Sequence of chain 1.A:
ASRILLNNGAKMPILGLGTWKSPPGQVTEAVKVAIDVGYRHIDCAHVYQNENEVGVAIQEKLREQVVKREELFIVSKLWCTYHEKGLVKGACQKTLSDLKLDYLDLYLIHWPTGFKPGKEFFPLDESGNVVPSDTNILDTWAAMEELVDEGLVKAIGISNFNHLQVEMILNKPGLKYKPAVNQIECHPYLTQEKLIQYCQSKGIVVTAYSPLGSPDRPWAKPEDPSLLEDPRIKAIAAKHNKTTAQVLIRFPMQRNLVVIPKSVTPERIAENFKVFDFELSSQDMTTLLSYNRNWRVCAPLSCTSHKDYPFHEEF

A small-molecule ligand and the protein it binds are described below.
Small molecule (SMILES): O=C(O)Cn1ccc(=O)n(Cc2nc3cc(Cl)ccc3s2)c1=O

Binding-site contacts:
Ligand atom C10 contacts residue TRP112 of chain 1.A at 3.4 Å (hydrophobic).
Ligand atom C13 contacts residue TRP112 of chain 1.A at 3.5 Å (hydrophobic).
Ligand atom O1 contacts residue CYS299 of chain 1.A at 3.2 Å (h-bond).
Ligand atom CL contacts residue THR114 of chain 1.A at 3.7 Å.
Ligand atom C1 contacts residue TRP112 of chain 1.A at 3.4 Å (hydrophobic).
Ligand atom C1 contacts residue PRO301 of chain 1.A at 3.5 Å (hydrophobic).
Ligand atom C13 contacts residue PHE116 of chain 1.A at 3.7 Å (hydrophobic).
Ligand atom O2 contacts residue HIS111 of chain 1.A at 2.7 Å (h-bond).
Ligand atom C14 contacts residue CYS304 of chain 1.A at 3.7 Å (hydrophobic).
Ligand atom N contacts residue PRO301 of chain 1.A at 3.1 Å.
Ligand atom S contacts residue PHE123 of chain 1.A at 3.8 Å.
Ligand atom C6 contacts residue TYR49 of chain 1.A at 3.7 Å (hydrophobic).
Ligand atom C15 contacts residue TRP112 of chain 1.A at 3.3 Å (hydrophobic).
Ligand atom N2 contacts residue TRP220 of chain 1.A at 3.4 Å.
Ligand atom O4 contacts residue TRP220 of chain 1.A at 3.6 Å.
Ligand atom C3 contacts residue TRP220 of chain 1.A at 3.4 Å (hydrophobic).
Ligand atom C2 contacts residue TRP112 of chain 1.A at 3.6 Å (hydrophobic).
Ligand atom N3 contacts residue TRP21 of chain 1.A at 3.3 Å.
Ligand atom C14 contacts residue TRP112 of chain 1.A at 3.3 Å (hydrophobic).
Ligand atom CL contacts residue CYS304 of chain 1.A at 3.7 Å.
Ligand atom C12 contacts residue TRP112 of chain 1.A at 3.5 Å (hydrophobic).
Ligand atom O1 contacts residue TRP112 of chain 1.A at 3.7 Å.
Ligand atom CL contacts residue PRO311 of chain 1.A at 3.7 Å.
Ligand atom C5 contacts residue TRP21 of chain 1.A at 3.4 Å (hydrophobic).
Ligand atom CL contacts residue TYR310 of chain 1.A at 3.6 Å.
Ligand atom C7 contacts residue TRP21 of chain 1.A at 3.4 Å (hydrophobic).
Ligand atom C8 contacts residue PHE123 of chain 1.A at 3.8 Å (hydrophobic).
Ligand atom O3 contacts residue HIS111 of chain 1.A at 3.1 Å (h-bond).
Ligand atom O3 contacts residue TRP112 of chain 1.A at 3.1 Å (h-bond).
Ligand atom S contacts residue TRP112 of chain 1.A at 3.7 Å.
Ligand atom C6 contacts residue HIS111 of chain 1.A at 3.2 Å.
Ligand atom N contacts residue TRP112 of chain 1.A at 3.4 Å.
Ligand atom C9 contacts residue TRP220 of chain 1.A at 3.7 Å (hydrophobic).
Ligand atom C12 contacts residue PHE116 of chain 1.A at 3.8 Å (hydrophobic).
Ligand atom O3 contacts residue NAP1 of chain 1.B at 3.7 Å.
Ligand atom O2 contacts residue TYR49 of chain 1.A at 2.6 Å (h-bond).
Ligand atom C13 contacts residue THR114 of chain 1.A at 3.4 Å.
Ligand atom C15 contacts residue PRO301 of chain 1.A at 3.5 Å (hydrophobic).
Ligand atom O2 contacts residue NAP1 of chain 1.B at 3.0 Å.
Ligand atom C6 contacts residue NAP1 of chain 1.B at 3.6 Å.